This small molecule binds to this protein.
Small molecule (SMILES): CC(=O)N[C@@H]1[C@@H](O)[C@H](O)[C@@H](CO)O[C@H]1O

Sequence of chain 1.B:
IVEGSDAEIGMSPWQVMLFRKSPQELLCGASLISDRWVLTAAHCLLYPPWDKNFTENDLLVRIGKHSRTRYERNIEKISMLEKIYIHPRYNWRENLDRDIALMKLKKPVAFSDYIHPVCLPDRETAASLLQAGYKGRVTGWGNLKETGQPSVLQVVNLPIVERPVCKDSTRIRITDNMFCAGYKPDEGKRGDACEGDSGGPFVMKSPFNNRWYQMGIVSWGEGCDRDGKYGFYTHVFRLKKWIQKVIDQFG

Binding-site contacts:
Ligand atom C7 contacts residue ASN53 of chain 1.B at 3.5 Å.
Ligand atom N2 contacts residue LEU46 of chain 1.B at 4.0 Å.
Ligand atom C5 contacts residue ASN53 of chain 1.B at 3.6 Å.
Ligand atom C8 contacts residue LEU46 of chain 1.B at 4.0 Å (hydrophobic).
Ligand atom N2 contacts residue ASN53 of chain 1.B at 2.9 Å (h-bond).
Ligand atom C4 contacts residue ASN53 of chain 1.B at 4.2 Å.
Ligand atom O5 contacts residue ASN53 of chain 1.B at 2.3 Å (h-bond).
Ligand atom C2 contacts residue ASN53 of chain 1.B at 2.4 Å.
Ligand atom C1 contacts residue LEU46 of chain 1.B at 4.5 Å (hydrophobic).
Ligand atom C8 contacts residue TRP92 of chain 1.B at 4.1 Å (hydrophobic).
Ligand atom C8 contacts residue PRO48 of chain 1.B at 4.0 Å (hydrophobic).
Ligand atom C7 contacts residue LEU46 of chain 1.B at 4.0 Å (hydrophobic).
Ligand atom C3 contacts residue ASN53 of chain 1.B at 3.7 Å.
Ligand atom C1 contacts residue ASN53 of chain 1.B at 1.4 Å.
Ligand atom O7 contacts residue ASN53 of chain 1.B at 3.6 Å (h-bond).